Binding-site contacts:
Ligand atom O4 contacts residue PRO59 of chain 1.D at 4.3 Å.
Ligand atom C6 contacts residue PRO60 of chain 1.D at 3.5 Å (hydrophobic).
Ligand atom O3 contacts residue ILE191 of chain 1.D at 4.3 Å.
Ligand atom O6 contacts residue ASN62 of chain 1.D at 4.3 Å.
Ligand atom O6 contacts residue PRO59 of chain 1.D at 4.5 Å.
Ligand atom C4 contacts residue PRO60 of chain 1.D at 4.3 Å (hydrophobic).
Ligand atom C7 contacts residue ASN62 of chain 1.D at 3.6 Å.
Ligand atom N2 contacts residue ILE191 of chain 1.D at 4.0 Å.
Ligand atom O7 contacts residue ASN62 of chain 1.D at 4.0 Å.
Ligand atom C1 contacts residue PRO60 of chain 1.D at 4.2 Å (hydrophobic).
Ligand atom C2 contacts residue ASN62 of chain 1.D at 2.3 Å.
Ligand atom C1 contacts residue ASN62 of chain 1.D at 1.4 Å.
Ligand atom C3 contacts residue ASN62 of chain 1.D at 3.7 Å.
Ligand atom C5 contacts residue ASN62 of chain 1.D at 3.6 Å.
Ligand atom O5 contacts residue ASN62 of chain 1.D at 2.3 Å (h-bond).
Ligand atom C6 contacts residue PRO59 of chain 1.D at 3.7 Å (hydrophobic).
Ligand atom C8 contacts residue GLU193 of chain 1.D at 4.1 Å.
Ligand atom C4 contacts residue ASN62 of chain 1.D at 4.1 Å.
Ligand atom O6 contacts residue PRO60 of chain 1.D at 3.7 Å.
Ligand atom C5 contacts residue PRO60 of chain 1.D at 3.8 Å (hydrophobic).
Ligand atom N2 contacts residue ASN62 of chain 1.D at 2.9 Å (h-bond).
Ligand atom C2 contacts residue ILE191 of chain 1.D at 3.8 Å (hydrophobic).
Ligand atom O5 contacts residue PRO60 of chain 1.D at 3.2 Å (h-bond).

A small-molecule ligand and the protein it binds are described below.
Small molecule (SMILES): CC(=O)N[C@H]1[C@H](O[C@H]2[C@H](O)[C@@H](NC(C)=O)CO[C@@H]2CO)O[C@H](CO)[C@@H](O)[C@@H]1O

Sequence of chain 1.D:
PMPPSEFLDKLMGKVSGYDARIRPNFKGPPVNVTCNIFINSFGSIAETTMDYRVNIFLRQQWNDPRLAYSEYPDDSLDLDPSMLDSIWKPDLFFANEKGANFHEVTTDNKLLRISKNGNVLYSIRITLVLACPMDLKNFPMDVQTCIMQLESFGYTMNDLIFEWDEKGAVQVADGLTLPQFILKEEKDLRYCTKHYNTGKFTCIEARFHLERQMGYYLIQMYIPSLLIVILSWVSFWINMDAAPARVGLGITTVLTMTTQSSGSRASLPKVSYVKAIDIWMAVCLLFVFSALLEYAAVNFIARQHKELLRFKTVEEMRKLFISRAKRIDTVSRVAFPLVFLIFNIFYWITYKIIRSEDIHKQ